Sequence of chain 1.A:
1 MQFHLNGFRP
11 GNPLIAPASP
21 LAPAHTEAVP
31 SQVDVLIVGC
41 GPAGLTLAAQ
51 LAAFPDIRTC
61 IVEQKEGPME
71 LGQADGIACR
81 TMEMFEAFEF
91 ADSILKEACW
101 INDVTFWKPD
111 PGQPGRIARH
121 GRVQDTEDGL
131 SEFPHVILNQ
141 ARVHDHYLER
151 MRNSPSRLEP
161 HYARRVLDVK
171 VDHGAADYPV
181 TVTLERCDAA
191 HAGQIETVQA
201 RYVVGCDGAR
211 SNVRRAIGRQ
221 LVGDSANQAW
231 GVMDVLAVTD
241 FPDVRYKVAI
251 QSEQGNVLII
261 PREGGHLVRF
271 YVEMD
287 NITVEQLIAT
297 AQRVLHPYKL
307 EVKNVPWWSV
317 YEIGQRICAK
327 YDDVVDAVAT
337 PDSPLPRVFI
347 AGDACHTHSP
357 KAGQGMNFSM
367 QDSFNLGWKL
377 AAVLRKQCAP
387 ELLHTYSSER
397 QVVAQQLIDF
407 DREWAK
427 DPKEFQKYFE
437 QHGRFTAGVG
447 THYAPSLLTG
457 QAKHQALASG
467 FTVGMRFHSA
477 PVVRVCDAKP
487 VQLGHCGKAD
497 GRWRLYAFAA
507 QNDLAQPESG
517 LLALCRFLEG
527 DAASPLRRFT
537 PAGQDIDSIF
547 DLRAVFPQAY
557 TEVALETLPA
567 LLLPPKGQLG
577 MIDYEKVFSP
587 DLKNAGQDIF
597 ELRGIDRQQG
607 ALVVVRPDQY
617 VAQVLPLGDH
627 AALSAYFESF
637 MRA

The small molecule below binds the protein below.
Small molecule (SMILES): O=C(O)c1cccc(O)c1

Binding-site contacts:
Ligand atom O3 contacts residue ASP75 of chain 1.A at 2.5 Å (salt-bridge).
Ligand atom C4 contacts residue ILE260 of chain 1.A at 4.1 Å (hydrophobic).
Ligand atom O2' contacts residue LYS247 of chain 1.A at 2.8 Å (salt-bridge).
Ligand atom C4 contacts residue TYR271 of chain 1.A at 3.2 Å (hydrophobic).
Ligand atom C1' contacts residue HIS135 of chain 1.A at 3.3 Å.
Ligand atom C2 contacts residue ILE137 of chain 1.A at 4.3 Å (hydrophobic).
Ligand atom C3 contacts residue TYR271 of chain 1.A at 3.2 Å (hydrophobic).
Ligand atom O1' contacts residue HIS135 of chain 1.A at 2.6 Å (h-bond).
Ligand atom C1' contacts residue LYS247 of chain 1.A at 3.8 Å.
Ligand atom O3 contacts residue GLY76 of chain 1.A at 4.4 Å.
Ligand atom C4 contacts residue LEU258 of chain 1.A at 4.2 Å (hydrophobic).
Ligand atom C1 contacts residue LYS247 of chain 1.A at 4.2 Å.
Ligand atom O1' contacts residue GLY76 of chain 1.A at 3.3 Å.
Ligand atom C2 contacts residue ILE260 of chain 1.A at 3.6 Å (hydrophobic).
Ligand atom O1' contacts residue ILE77 of chain 1.A at 4.4 Å.
Ligand atom O3 contacts residue ARG269 of chain 1.A at 4.1 Å.
Ligand atom C6 contacts residue LYS247 of chain 1.A at 3.8 Å.
Ligand atom C5 contacts residue LEU258 of chain 1.A at 3.8 Å (hydrophobic).
Ligand atom C1' contacts residue GLY76 of chain 1.A at 4.4 Å.
Ligand atom O2' contacts residue HIS135 of chain 1.A at 2.8 Å.
Ligand atom O3 contacts residue ILE260 of chain 1.A at 3.9 Å.
Ligand atom C1 contacts residue ILE260 of chain 1.A at 3.8 Å (hydrophobic).
Ligand atom O3 contacts residue TYR271 of chain 1.A at 2.5 Å (h-bond).
Ligand atom C5 contacts residue ILE260 of chain 1.A at 4.3 Å (hydrophobic).
Ligand atom C3 contacts residue ASP75 of chain 1.A at 3.4 Å.
Ligand atom C2 contacts residue ASP75 of chain 1.A at 3.5 Å.
Ligand atom C1' contacts residue ILE260 of chain 1.A at 4.4 Å (hydrophobic).
Ligand atom O1' contacts residue ILE137 of chain 1.A at 3.6 Å.
Ligand atom C3 contacts residue ILE260 of chain 1.A at 3.8 Å (hydrophobic).
Ligand atom C2 contacts residue GLY76 of chain 1.A at 4.0 Å.
Ligand atom C6 contacts residue LEU258 of chain 1.A at 4.5 Å (hydrophobic).
Ligand atom C6 contacts residue ILE260 of chain 1.A at 4.1 Å (hydrophobic).
Ligand atom C1' contacts residue ILE137 of chain 1.A at 4.2 Å (hydrophobic).